Sequence of chain 1.C:
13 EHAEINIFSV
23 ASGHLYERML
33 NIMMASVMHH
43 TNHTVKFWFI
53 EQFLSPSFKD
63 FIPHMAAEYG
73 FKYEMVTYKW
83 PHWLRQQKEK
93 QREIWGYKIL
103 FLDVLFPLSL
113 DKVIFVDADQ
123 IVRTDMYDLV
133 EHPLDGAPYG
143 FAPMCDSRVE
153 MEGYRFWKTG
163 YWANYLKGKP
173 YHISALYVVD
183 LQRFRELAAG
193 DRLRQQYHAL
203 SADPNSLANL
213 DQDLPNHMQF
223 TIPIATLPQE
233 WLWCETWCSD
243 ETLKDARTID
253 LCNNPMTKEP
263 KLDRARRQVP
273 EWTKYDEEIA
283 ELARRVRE

Binding-site contacts:
Ligand atom F1 contacts residue ASP119 of chain 1.C at 3.2 Å.
Ligand atom O7' contacts residue TYR28 of chain 1.C at 3.4 Å.
Ligand atom C9' contacts residue GLN93 of chain 1.C at 3.2 Å.
Ligand atom O6 contacts residue ASN211 of chain 1.C at 3.6 Å.
Ligand atom O2B contacts residue LYS263 of chain 1.C at 3.3 Å (salt-bridge).
Ligand atom O1B contacts residue CYS254 of chain 1.C at 3.2 Å.
Ligand atom O2B contacts residue LEU253 of chain 1.C at 3.5 Å (h-bond).
Ligand atom C6' contacts residue SER24 of chain 1.C at 3.5 Å.
Ligand atom F1 contacts residue ASP252 of chain 1.C at 2.9 Å.
Ligand atom N1 contacts residue GLN93 of chain 1.C at 3.3 Å (h-bond).
Ligand atom C8' contacts residue TYR28 of chain 1.C at 3.6 Å (hydrophobic).
Ligand atom F1 contacts residue CA1 of chain 1.N at 2.8 Å.
Ligand atom C2' contacts residue GLN93 of chain 1.C at 3.5 Å.
Ligand atom O3 contacts residue ASP119 of chain 1.C at 2.7 Å (salt-bridge).
Ligand atom C5' contacts residue ASN255 of chain 1.C at 3.6 Å.
Ligand atom O4 contacts residue ASP213 of chain 1.C at 2.5 Å (salt-bridge).
Ligand atom C7' contacts residue SER24 of chain 1.C at 3.4 Å.
Ligand atom O3A contacts residue ASN255 of chain 1.C at 3.4 Å (h-bond).
Ligand atom O4 contacts residue LYS100 of chain 1.C at 3.5 Å (salt-bridge).
Ligand atom O3 contacts residue LYS100 of chain 1.C at 3.1 Å (salt-bridge).
Ligand atom N3 contacts residue SER24 of chain 1.C at 2.6 Å (h-bond).
Ligand atom O1B contacts residue ASN255 of chain 1.C at 2.8 Å (h-bond).
Ligand atom C8' contacts residue GLN93 of chain 1.C at 3.5 Å.
Ligand atom O2B contacts residue ASP121 of chain 1.C at 3.5 Å (salt-bridge).
Ligand atom O4 contacts residue TRP97 of chain 1.C at 3.0 Å (h-bond).
Ligand atom O2A contacts residue TYR28 of chain 1.C at 2.7 Å (h-bond).
Ligand atom N3 contacts residue TYR28 of chain 1.C at 3.3 Å.
Ligand atom O2B contacts residue CA1 of chain 1.N at 2.3 Å.
Ligand atom O2' contacts residue GLN93 of chain 1.C at 3.2 Å (h-bond).
Ligand atom C7' contacts residue TYR28 of chain 1.C at 3.4 Å (hydrophobic).
Ligand atom C6' contacts residue TYR28 of chain 1.C at 3.4 Å (hydrophobic).
Ligand atom C9' contacts residue TYR28 of chain 1.C at 3.6 Å (hydrophobic).
Ligand atom C3 contacts residue ASP119 of chain 1.C at 3.3 Å.
Ligand atom C6 contacts residue ASP213 of chain 1.C at 3.4 Å.
Ligand atom O7' contacts residue SER24 of chain 1.C at 2.9 Å (h-bond).
Ligand atom C4 contacts residue ASP213 of chain 1.C at 3.1 Å.
Ligand atom O2A contacts residue LYS263 of chain 1.C at 2.7 Å (salt-bridge).
Ligand atom O4' contacts residue TYR28 of chain 1.C at 2.9 Å (h-bond).
Ligand atom O6' contacts residue SER24 of chain 1.C at 3.5 Å (h-bond).
Ligand atom O3 contacts residue ALA177 of chain 1.C at 3.4 Å.

A small-molecule ligand and the protein it binds are described below.
Small molecule (SMILES): O=c1ccn([C@@H]2O[C@H](CO[P](=O)(O)O[P](=O)(O)O[C@H]3O[C@H](CO)[C@@H](O)[C@H](O)[C@H]3F)[C@@H](O)[C@H]2O)c(=O)[nH]1